Sequence of chain 1.A:
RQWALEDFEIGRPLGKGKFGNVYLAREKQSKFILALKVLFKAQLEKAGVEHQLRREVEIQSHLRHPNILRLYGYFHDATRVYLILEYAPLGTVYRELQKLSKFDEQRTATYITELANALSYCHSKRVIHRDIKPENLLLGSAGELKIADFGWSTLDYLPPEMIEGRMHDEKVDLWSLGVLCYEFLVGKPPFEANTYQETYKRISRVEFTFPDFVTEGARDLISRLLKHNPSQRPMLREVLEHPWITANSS

The protein below binds the small molecule below.
Small molecule (SMILES): O=C(Nc1ccc(Nc2nc(Nc3ccc(O)cc3)ncc2F)cc1)c1ccccc1Cl

Binding-site contacts:
Ligand atom C6 contacts residue TYR96 of chain 1.A at 3.6 Å (hydrophobic).
Ligand atom C15 contacts residue GLU137 of chain 1.A at 3.4 Å.
Ligand atom C18 contacts residue GLU88 of chain 1.A at 3.4 Å.
Ligand atom C1 contacts residue TYR96 of chain 1.A at 3.3 Å (hydrophobic).
Ligand atom CL1 contacts residue THR94 of chain 1.A at 3.4 Å.
Ligand atom C22 contacts residue VAL24 of chain 1.A at 3.9 Å (hydrophobic).
Ligand atom C28 contacts residue LEU16 of chain 1.A at 3.7 Å (hydrophobic).
Ligand atom C11 contacts residue VAL24 of chain 1.A at 3.5 Å (hydrophobic).
Ligand atom C30 contacts residue GLY93 of chain 1.A at 3.7 Å.
Ligand atom C14 contacts residue THR94 of chain 1.A at 3.7 Å.
Ligand atom F23 contacts residue ALA37 of chain 1.A at 3.8 Å.
Ligand atom C12 contacts residue VAL24 of chain 1.A at 3.6 Å (hydrophobic).
Ligand atom C27 contacts residue GLY93 of chain 1.A at 3.7 Å.
Ligand atom C22 contacts residue LEU140 of chain 1.A at 3.5 Å (hydrophobic).
Ligand atom C7 contacts residue GLU137 of chain 1.A at 3.6 Å.
Ligand atom N19 contacts residue ALA90 of chain 1.A at 3.2 Å (h-bond).
Ligand atom N24 contacts residue ALA90 of chain 1.A at 2.7 Å (h-bond).
Ligand atom C17 contacts residue LEU140 of chain 1.A at 3.5 Å (hydrophobic).
Ligand atom C29 contacts residue GLY93 of chain 1.A at 3.8 Å.
Ligand atom C3 contacts residue GLU137 of chain 1.A at 3.7 Å.
Ligand atom C20 contacts residue LEU140 of chain 1.A at 3.9 Å (hydrophobic).
Ligand atom C25 contacts residue ALA90 of chain 1.A at 3.4 Å (hydrophobic).
Ligand atom N21 contacts residue LEU140 of chain 1.A at 3.5 Å.
Ligand atom C13 contacts residue GLY17 of chain 1.A at 3.8 Å.
Ligand atom C25 contacts residue GLY93 of chain 1.A at 3.6 Å.
Ligand atom C26 contacts residue GLY93 of chain 1.A at 3.6 Å.
Ligand atom C13 contacts residue LEU16 of chain 1.A at 3.6 Å (hydrophobic).
Ligand atom C18 contacts residue ALA37 of chain 1.A at 3.3 Å (hydrophobic).
Ligand atom C17 contacts residue ALA37 of chain 1.A at 3.8 Å (hydrophobic).
Ligand atom N16 contacts residue VAL24 of chain 1.A at 3.5 Å.
Ligand atom N9 contacts residue THR94 of chain 1.A at 3.5 Å.
Ligand atom C20 contacts residue ALA90 of chain 1.A at 3.8 Å (hydrophobic).
Ligand atom C28 contacts residue GLY93 of chain 1.A at 3.8 Å.
Ligand atom C25 contacts residue LEU16 of chain 1.A at 3.7 Å (hydrophobic).
Ligand atom C20 contacts residue LEU16 of chain 1.A at 3.7 Å (hydrophobic).
Ligand atom N19 contacts residue LEU140 of chain 1.A at 3.7 Å.
Ligand atom F23 contacts residue LEU71 of chain 1.A at 3.7 Å.
Ligand atom C30 contacts residue ALA90 of chain 1.A at 3.4 Å (hydrophobic).
Ligand atom O8 contacts residue GLU137 of chain 1.A at 2.9 Å (salt-bridge).
Ligand atom C18 contacts residue LEU140 of chain 1.A at 3.6 Å (hydrophobic).